Sequence of chain 18.H:
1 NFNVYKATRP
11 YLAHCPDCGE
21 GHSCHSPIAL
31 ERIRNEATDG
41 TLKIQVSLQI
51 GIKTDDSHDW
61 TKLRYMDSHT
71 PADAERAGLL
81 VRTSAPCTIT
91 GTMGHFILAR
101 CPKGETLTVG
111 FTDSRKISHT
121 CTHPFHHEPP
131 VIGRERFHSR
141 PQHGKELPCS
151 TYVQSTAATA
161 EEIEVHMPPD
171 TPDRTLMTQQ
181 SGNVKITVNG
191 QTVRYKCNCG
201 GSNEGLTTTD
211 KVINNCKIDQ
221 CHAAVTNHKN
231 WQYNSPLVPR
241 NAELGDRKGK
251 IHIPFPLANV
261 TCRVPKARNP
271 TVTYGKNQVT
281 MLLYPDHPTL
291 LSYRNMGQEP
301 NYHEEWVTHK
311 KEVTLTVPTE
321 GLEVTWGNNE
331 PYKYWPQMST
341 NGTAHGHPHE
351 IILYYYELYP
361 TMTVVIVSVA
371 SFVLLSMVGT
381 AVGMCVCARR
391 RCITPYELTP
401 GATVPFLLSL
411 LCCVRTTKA

Binding-site contacts:
Ligand atom O6 contacts residue LYS115 of chain 18.G at 4.2 Å.
Ligand atom O6 contacts residue THR116 of chain 18.G at 3.3 Å.
Ligand atom C6 contacts residue LYS115 of chain 18.G at 4.1 Å.
Ligand atom C3 contacts residue ASN259 of chain 18.H at 3.8 Å.
Ligand atom O7 contacts residue LYS181 of chain 18.G at 4.2 Å.
Ligand atom C5 contacts residue THR116 of chain 18.G at 4.5 Å.
Ligand atom C7 contacts residue ASN259 of chain 18.H at 3.1 Å.
Ligand atom O7 contacts residue ASN259 of chain 18.H at 2.9 Å (h-bond).
Ligand atom C5 contacts residue ASN259 of chain 18.H at 3.6 Å.
Ligand atom N2 contacts residue ASN259 of chain 18.H at 2.9 Å (h-bond).
Ligand atom O5 contacts residue ASN259 of chain 18.H at 2.3 Å (h-bond).
Ligand atom C1 contacts residue ASN259 of chain 18.H at 1.4 Å.
Ligand atom C6 contacts residue THR116 of chain 18.G at 3.8 Å.
Ligand atom O5 contacts residue THR116 of chain 18.G at 3.9 Å.
Ligand atom C4 contacts residue ASN259 of chain 18.H at 4.2 Å.
Ligand atom C2 contacts residue ASN259 of chain 18.H at 2.4 Å.
Ligand atom C8 contacts residue ASN259 of chain 18.H at 4.4 Å.

Sequence of chain 18.G:
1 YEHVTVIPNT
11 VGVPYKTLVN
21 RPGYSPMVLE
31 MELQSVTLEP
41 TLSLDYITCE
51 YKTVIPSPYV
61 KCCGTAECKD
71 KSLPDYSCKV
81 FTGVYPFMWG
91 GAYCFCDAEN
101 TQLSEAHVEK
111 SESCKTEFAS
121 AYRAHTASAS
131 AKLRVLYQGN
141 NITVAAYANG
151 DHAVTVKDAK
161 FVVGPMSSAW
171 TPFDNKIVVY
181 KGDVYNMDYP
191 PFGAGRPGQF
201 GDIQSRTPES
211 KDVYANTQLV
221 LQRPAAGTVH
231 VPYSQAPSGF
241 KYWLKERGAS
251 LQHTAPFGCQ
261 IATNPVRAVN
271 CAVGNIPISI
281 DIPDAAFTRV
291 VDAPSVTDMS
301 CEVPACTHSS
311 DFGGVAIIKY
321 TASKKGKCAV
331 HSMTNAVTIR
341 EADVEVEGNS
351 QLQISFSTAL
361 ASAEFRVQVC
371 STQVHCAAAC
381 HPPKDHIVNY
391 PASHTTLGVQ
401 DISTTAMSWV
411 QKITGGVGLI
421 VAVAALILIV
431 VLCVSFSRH

The protein below binds the small molecule below.
Small molecule (SMILES): CC(=O)N[C@@H]1[C@@H](O)[C@H](O)[C@@H](CO)O[C@H]1O